Sequence of chain 1.B:
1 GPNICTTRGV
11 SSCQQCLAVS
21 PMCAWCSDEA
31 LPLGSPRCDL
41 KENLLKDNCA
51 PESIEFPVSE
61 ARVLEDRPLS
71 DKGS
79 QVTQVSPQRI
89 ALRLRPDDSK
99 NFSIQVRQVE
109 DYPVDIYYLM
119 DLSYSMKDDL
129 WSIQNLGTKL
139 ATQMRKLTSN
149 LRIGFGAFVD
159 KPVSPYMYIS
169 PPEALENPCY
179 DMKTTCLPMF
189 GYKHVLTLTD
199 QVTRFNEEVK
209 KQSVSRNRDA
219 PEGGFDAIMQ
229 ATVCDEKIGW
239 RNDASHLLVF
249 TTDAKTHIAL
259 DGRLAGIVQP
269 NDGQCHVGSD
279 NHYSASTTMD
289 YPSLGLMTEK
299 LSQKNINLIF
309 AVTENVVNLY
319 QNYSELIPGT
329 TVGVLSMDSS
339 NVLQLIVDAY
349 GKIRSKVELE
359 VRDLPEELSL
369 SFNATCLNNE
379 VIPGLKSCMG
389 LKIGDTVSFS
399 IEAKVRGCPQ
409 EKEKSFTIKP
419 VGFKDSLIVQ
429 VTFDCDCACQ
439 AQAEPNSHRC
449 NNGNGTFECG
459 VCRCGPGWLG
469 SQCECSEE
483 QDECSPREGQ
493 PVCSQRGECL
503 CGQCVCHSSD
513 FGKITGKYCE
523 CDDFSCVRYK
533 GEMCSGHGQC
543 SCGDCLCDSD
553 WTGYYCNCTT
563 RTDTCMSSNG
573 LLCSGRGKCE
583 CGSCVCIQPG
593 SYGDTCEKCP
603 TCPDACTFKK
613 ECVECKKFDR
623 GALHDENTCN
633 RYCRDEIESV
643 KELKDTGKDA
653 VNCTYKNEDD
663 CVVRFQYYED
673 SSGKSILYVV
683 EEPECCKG

Binding-site contacts:
Ligand atom C3 contacts residue ASN99 of chain 1.B at 4.0 Å.
Ligand atom C5 contacts residue ASN99 of chain 1.B at 3.5 Å.
Ligand atom C8 contacts residue ASN99 of chain 1.B at 4.4 Å.
Ligand atom O7 contacts residue NAG1 of chain 1.E at 4.2 Å.
Ligand atom C8 contacts residue NAG1 of chain 1.E at 3.2 Å.
Ligand atom C7 contacts residue NAG1 of chain 1.E at 4.0 Å.
Ligand atom C7 contacts residue SER398 of chain 1.B at 4.4 Å.
Ligand atom O5 contacts residue ASN99 of chain 1.B at 2.4 Å (h-bond).
Ligand atom C4 contacts residue ASN99 of chain 1.B at 4.3 Å.
Ligand atom N2 contacts residue ASN99 of chain 1.B at 3.1 Å (h-bond).
Ligand atom C8 contacts residue SER398 of chain 1.B at 4.2 Å.
Ligand atom O7 contacts residue ASN99 of chain 1.B at 3.0 Å (h-bond).
Ligand atom C7 contacts residue ASN99 of chain 1.B at 3.2 Å.
Ligand atom C1 contacts residue ASN99 of chain 1.B at 1.4 Å.
Ligand atom C2 contacts residue ASN99 of chain 1.B at 2.7 Å.

This protein binds this small molecule.
Small molecule (SMILES): CC(=O)N[C@H]1[C@H](O[C@H]2[C@H](O)[C@@H](NC(C)=O)CO[C@@H]2CO)O[C@H](CO)[C@@H](O)[C@@H]1O